Binding-site contacts:
Ligand atom CBP contacts residue THR508 of chain 1.C at 3.9 Å.
Ligand atom CBP contacts residue LEU473 of chain 1.C at 3.6 Å (hydrophobic).
Ligand atom OAE contacts residue ALA504 of chain 1.C at 4.3 Å.
Ligand atom OAI contacts residue TYR512 of chain 1.C at 3.6 Å.
Ligand atom CBS contacts residue SER470 of chain 1.C at 4.2 Å.
Ligand atom CBR contacts residue LEU473 of chain 1.C at 3.7 Å (hydrophobic).
Ligand atom OAG contacts residue TYR469 of chain 1.C at 3.3 Å (h-bond).
Ligand atom CAV contacts residue TYR469 of chain 1.C at 4.3 Å (hydrophobic).
Ligand atom OAE contacts residue MET505 of chain 1.C at 3.4 Å.
Ligand atom OAD contacts residue MET505 of chain 1.C at 3.5 Å.
Ligand atom CBN contacts residue LEU473 of chain 1.C at 4.3 Å (hydrophobic).
Ligand atom CBM contacts residue THR508 of chain 1.C at 3.5 Å.
Ligand atom CAR contacts residue MET505 of chain 1.C at 4.3 Å (hydrophobic).
Ligand atom CBT contacts residue LEU511 of chain 1.C at 3.8 Å (hydrophobic).
Ligand atom OAF contacts residue THR508 of chain 1.C at 3.9 Å.
Ligand atom OAH contacts residue SER524 of chain 1.C at 4.3 Å.
Ligand atom CBN contacts residue THR508 of chain 1.C at 3.9 Å.
Ligand atom CBT contacts residue SER524 of chain 1.C at 3.6 Å.
Ligand atom CAS contacts residue TYR469 of chain 1.C at 3.4 Å (hydrophobic).
Ligand atom CBA contacts residue MET505 of chain 1.C at 4.2 Å (hydrophobic).
Ligand atom CBR contacts residue ASN509 of chain 1.C at 3.5 Å.
Ligand atom CAL contacts residue TYR469 of chain 1.C at 3.8 Å (hydrophobic).
Ligand atom CAX contacts residue TYR469 of chain 1.C at 3.7 Å (hydrophobic).
Ligand atom OAF contacts residue LEU473 of chain 1.C at 4.4 Å.
Ligand atom OAI contacts residue SER470 of chain 1.C at 2.9 Å (h-bond).
Ligand atom OAD contacts residue LEU473 of chain 1.C at 3.8 Å.
Ligand atom CBD contacts residue TYR469 of chain 1.C at 3.9 Å (hydrophobic).
Ligand atom CBR contacts residue TYR512 of chain 1.C at 4.3 Å (hydrophobic).
Ligand atom CBS contacts residue TYR512 of chain 1.C at 4.2 Å (hydrophobic).
Ligand atom CBK contacts residue TYR469 of chain 1.C at 3.7 Å (hydrophobic).
Ligand atom CAK contacts residue TYR469 of chain 1.C at 3.7 Å (hydrophobic).
Ligand atom CBK contacts residue THR508 of chain 1.C at 4.2 Å.
Ligand atom CBF contacts residue MET505 of chain 1.C at 4.3 Å (hydrophobic).
Ligand atom CBT contacts residue TYR512 of chain 1.C at 4.0 Å (hydrophobic).
Ligand atom CAU contacts residue THR508 of chain 1.C at 4.0 Å.
Ligand atom OAF contacts residue TYR469 of chain 1.C at 3.6 Å (h-bond).
Ligand atom OAE contacts residue THR508 of chain 1.C at 3.8 Å.
Ligand atom CBC contacts residue TYR469 of chain 1.C at 3.6 Å (hydrophobic).
Ligand atom CAZ contacts residue MET505 of chain 1.C at 3.8 Å (hydrophobic).
Ligand atom CBP contacts residue ASN509 of chain 1.C at 3.2 Å.

The protein below binds the small molecule below.
Small molecule (SMILES): C=C(C)[C@]12C[C@@H](C)[C@@]34O[C@](Cc5ccccc5)(O[C@@H]1[C@@H]3C=C(COC(=O)Cc1ccc(O)c(OC)c1)C[C@]1(O)C(=O)C(C)=C[C@@H]41)O2

Sequence of chain 1.C:
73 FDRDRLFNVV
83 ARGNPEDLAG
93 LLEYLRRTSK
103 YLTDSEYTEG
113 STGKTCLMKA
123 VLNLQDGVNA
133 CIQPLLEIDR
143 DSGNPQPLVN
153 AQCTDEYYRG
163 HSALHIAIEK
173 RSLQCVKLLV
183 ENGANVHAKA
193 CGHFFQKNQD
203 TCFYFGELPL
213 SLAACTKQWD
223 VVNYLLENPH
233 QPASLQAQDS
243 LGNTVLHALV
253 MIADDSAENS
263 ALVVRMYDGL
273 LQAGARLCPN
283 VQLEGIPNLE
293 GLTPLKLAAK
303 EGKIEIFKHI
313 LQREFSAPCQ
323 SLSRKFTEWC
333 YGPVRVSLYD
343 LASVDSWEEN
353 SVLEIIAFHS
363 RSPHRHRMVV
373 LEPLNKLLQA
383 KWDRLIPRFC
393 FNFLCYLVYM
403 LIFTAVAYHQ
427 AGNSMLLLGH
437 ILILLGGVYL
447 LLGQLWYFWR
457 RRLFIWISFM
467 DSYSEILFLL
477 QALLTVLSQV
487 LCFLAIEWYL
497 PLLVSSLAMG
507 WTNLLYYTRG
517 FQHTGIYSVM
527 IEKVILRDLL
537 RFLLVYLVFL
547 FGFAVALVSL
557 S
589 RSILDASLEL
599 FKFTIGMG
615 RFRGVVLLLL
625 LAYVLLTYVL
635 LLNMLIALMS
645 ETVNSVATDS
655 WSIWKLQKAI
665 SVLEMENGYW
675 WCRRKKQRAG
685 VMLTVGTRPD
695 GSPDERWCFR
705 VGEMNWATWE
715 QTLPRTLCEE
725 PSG